Binding-site contacts:
Ligand atom C09 contacts residue GLN44 of chain 1.A at 4.1 Å.
Ligand atom C22 contacts residue LEU53 of chain 1.A at 4.0 Å (hydrophobic).
Ligand atom O01 contacts residue TYR56 of chain 1.A at 4.0 Å.
Ligand atom C04 contacts residue PRO41 of chain 1.A at 3.6 Å (hydrophobic).
Ligand atom C03 contacts residue ILE105 of chain 1.A at 4.1 Å (hydrophobic).
Ligand atom C07 contacts residue LEU51 of chain 1.A at 3.8 Å (hydrophobic).
Ligand atom C09 contacts residue LEU51 of chain 1.A at 3.5 Å (hydrophobic).
Ligand atom C16 contacts residue LEU51 of chain 1.A at 4.0 Å (hydrophobic).
Ligand atom O14 contacts residue PRO45 of chain 1.A at 3.6 Å.
Ligand atom C18 contacts residue PRO41 of chain 1.A at 3.8 Å (hydrophobic).
Ligand atom C16 contacts residue TRP40 of chain 1.A at 3.6 Å (hydrophobic).
Ligand atom C11 contacts residue GLN44 of chain 1.A at 3.6 Å.
Ligand atom C02 contacts residue VAL46 of chain 1.A at 4.0 Å (hydrophobic).
Ligand atom O14 contacts residue ASP47 of chain 1.A at 2.8 Å (salt-bridge).
Ligand atom O01 contacts residue ASN99 of chain 1.A at 3.0 Å (h-bond).
Ligand atom C03 contacts residue VAL46 of chain 1.A at 4.1 Å (hydrophobic).
Ligand atom C08 contacts residue LEU51 of chain 1.A at 3.5 Å (hydrophobic).
Ligand atom C11 contacts residue ASP47 of chain 1.A at 3.8 Å.
Ligand atom C02 contacts residue ASN99 of chain 1.A at 4.1 Å.
Ligand atom N10 contacts residue GLN44 of chain 1.A at 3.8 Å.
Ligand atom N20 contacts residue LEU51 of chain 1.A at 3.7 Å.
Ligand atom C17 contacts residue PRO41 of chain 1.A at 3.9 Å (hydrophobic).
Ligand atom O14 contacts residue LEU51 of chain 1.A at 3.4 Å.
Ligand atom C15 contacts residue LEU51 of chain 1.A at 3.9 Å (hydrophobic).
Ligand atom C21 contacts residue LEU53 of chain 1.A at 3.9 Å (hydrophobic).
Ligand atom O14 contacts residue VAL46 of chain 1.A at 3.7 Å.
Ligand atom C12 contacts residue ASP47 of chain 1.A at 3.6 Å.
Ligand atom C06 contacts residue LEU51 of chain 1.A at 4.0 Å (hydrophobic).
Ligand atom C17 contacts residue TRP40 of chain 1.A at 4.1 Å (hydrophobic).
Ligand atom C13 contacts residue GLN44 of chain 1.A at 4.0 Å.
Ligand atom C18 contacts residue TRP40 of chain 1.A at 3.8 Å (hydrophobic).
Ligand atom C06 contacts residue PRO41 of chain 1.A at 4.1 Å (hydrophobic).
Ligand atom C23 contacts residue ASN99 of chain 1.A at 3.3 Å.
Ligand atom C25 contacts residue VAL46 of chain 1.A at 3.9 Å (hydrophobic).
Ligand atom C12 contacts residue LYS50 of chain 1.A at 3.8 Å.
Ligand atom C17 contacts residue LEU51 of chain 1.A at 4.0 Å (hydrophobic).
Ligand atom C25 contacts residue PHE42 of chain 1.A at 3.7 Å (hydrophobic).
Ligand atom C09 contacts residue ASP47 of chain 1.A at 4.0 Å.
Ligand atom C04 contacts residue VAL46 of chain 1.A at 4.0 Å (hydrophobic).
Ligand atom C22 contacts residue ASN99 of chain 1.A at 3.4 Å.

This protein binds this small molecule.
Small molecule (SMILES): CC(=O)c1cc(-c2cc(C(=O)NC3CC3)ccc2C)c2ncccn12

Sequence of chain 1.A:
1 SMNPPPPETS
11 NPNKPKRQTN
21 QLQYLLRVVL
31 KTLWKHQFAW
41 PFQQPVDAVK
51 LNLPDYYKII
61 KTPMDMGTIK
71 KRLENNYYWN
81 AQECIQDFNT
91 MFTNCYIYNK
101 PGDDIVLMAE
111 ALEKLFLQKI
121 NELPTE